The small molecule below binds the protein below.
Small molecule (SMILES): CC(=O)N[C@@H]1[C@@H](O)[C@H](O)[C@@H](CO)O[C@H]1O

Binding-site contacts:
Ligand atom O7 contacts residue ASN80 of chain 1.D at 3.7 Å.
Ligand atom C8 contacts residue ASN80 of chain 1.D at 3.4 Å.
Ligand atom C3 contacts residue ASN80 of chain 1.D at 4.0 Å.
Ligand atom C1 contacts residue HIS119 of chain 1.D at 4.3 Å.
Ligand atom C2 contacts residue ASN80 of chain 1.D at 2.9 Å.
Ligand atom O5 contacts residue HIS119 of chain 1.D at 3.6 Å.
Ligand atom C8 contacts residue LEU79 of chain 1.D at 4.3 Å (hydrophobic).
Ligand atom C1 contacts residue ASN80 of chain 1.D at 1.5 Å.
Ligand atom C4 contacts residue ASN80 of chain 1.D at 4.3 Å.
Ligand atom C5 contacts residue HIS119 of chain 1.D at 4.3 Å.
Ligand atom O5 contacts residue ASN80 of chain 1.D at 2.3 Å (h-bond).
Ligand atom C8 contacts residue PRO78 of chain 1.D at 4.2 Å (hydrophobic).
Ligand atom C6 contacts residue HIS119 of chain 1.D at 4.2 Å.
Ligand atom N2 contacts residue ASN80 of chain 1.D at 2.3 Å (h-bond).
Ligand atom C5 contacts residue ASN80 of chain 1.D at 3.5 Å.
Ligand atom C7 contacts residue ASN80 of chain 1.D at 2.9 Å.

Sequence of chain 1.D:
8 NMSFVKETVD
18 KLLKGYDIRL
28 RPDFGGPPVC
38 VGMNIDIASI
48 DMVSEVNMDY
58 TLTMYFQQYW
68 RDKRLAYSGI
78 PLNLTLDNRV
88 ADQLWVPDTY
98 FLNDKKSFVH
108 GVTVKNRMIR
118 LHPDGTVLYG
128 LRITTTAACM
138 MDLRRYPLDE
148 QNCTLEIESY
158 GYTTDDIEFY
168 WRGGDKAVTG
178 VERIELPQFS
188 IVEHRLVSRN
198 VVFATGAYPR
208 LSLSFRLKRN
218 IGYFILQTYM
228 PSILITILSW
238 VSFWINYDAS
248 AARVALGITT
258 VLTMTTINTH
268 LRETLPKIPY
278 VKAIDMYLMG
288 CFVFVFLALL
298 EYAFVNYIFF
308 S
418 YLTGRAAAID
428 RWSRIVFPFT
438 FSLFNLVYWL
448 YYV